Sequence of chain 1.P:
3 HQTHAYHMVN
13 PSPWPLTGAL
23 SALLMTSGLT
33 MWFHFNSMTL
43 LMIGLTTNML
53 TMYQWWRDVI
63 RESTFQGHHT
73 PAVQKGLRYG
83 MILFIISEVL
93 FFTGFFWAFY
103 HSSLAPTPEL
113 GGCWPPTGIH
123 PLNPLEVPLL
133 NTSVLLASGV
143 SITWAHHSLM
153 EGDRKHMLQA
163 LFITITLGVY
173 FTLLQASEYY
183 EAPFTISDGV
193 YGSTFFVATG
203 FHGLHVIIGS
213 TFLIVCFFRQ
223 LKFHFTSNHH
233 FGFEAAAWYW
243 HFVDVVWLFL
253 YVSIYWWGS

Binding-site contacts:
Ligand atom O6 contacts residue SER261 of chain 1.P at 2.9 Å (h-bond).
Ligand atom O16 contacts residue TRP258 of chain 1.P at 3.5 Å (h-bond).
Ligand atom C37 contacts residue VAL254 of chain 1.P at 4.4 Å (hydrophobic).
Ligand atom C43 contacts residue TRP258 of chain 1.P at 4.0 Å (hydrophobic).
Ligand atom C18 contacts residue TRP259 of chain 1.P at 3.8 Å (hydrophobic).
Ligand atom C31 contacts residue VAL254 of chain 1.P at 3.9 Å (hydrophobic).
Ligand atom C22 contacts residue TRP258 of chain 1.P at 3.9 Å (hydrophobic).
Ligand atom O5 contacts residue TRP259 of chain 1.P at 4.0 Å.
Ligand atom O49 contacts residue TRP258 of chain 1.P at 3.5 Å (h-bond).
Ligand atom C18 contacts residue TRP258 of chain 1.P at 3.4 Å (hydrophobic).
Ligand atom C4 contacts residue TRP259 of chain 1.P at 3.1 Å (hydrophobic).
Ligand atom O61 contacts residue TRP259 of chain 1.P at 4.1 Å.
Ligand atom C2 contacts residue SER261 of chain 1.P at 4.0 Å.
Ligand atom O7 contacts residue TRP259 of chain 1.P at 3.7 Å.
Ligand atom C10 contacts residue SER261 of chain 1.P at 3.2 Å.
Ligand atom C3 contacts residue TRP259 of chain 1.P at 4.0 Å (hydrophobic).
Ligand atom C11 contacts residue TRP116 of chain 1.P at 4.5 Å (hydrophobic).
Ligand atom C19 contacts residue TRP258 of chain 1.P at 4.1 Å (hydrophobic).
Ligand atom C37 contacts residue TRP258 of chain 1.P at 4.1 Å (hydrophobic).
Ligand atom C9 contacts residue SER261 of chain 1.P at 4.1 Å.
Ligand atom C6 contacts residue TRP258 of chain 1.P at 4.0 Å (hydrophobic).
Ligand atom C7 contacts residue TRP116 of chain 1.P at 3.8 Å (hydrophobic).
Ligand atom C8 contacts residue PRO117 of chain 1.P at 4.2 Å (hydrophobic).
Ligand atom C57 contacts residue TRP259 of chain 1.P at 3.3 Å (hydrophobic).
Ligand atom O1 contacts residue SER261 of chain 1.P at 3.6 Å (h-bond).
Ligand atom C1 contacts residue TRP258 of chain 1.P at 4.5 Å (hydrophobic).
Ligand atom C6 contacts residue TRP259 of chain 1.P at 4.0 Å (hydrophobic).
Ligand atom C8 contacts residue TRP116 of chain 1.P at 3.2 Å (hydrophobic).
Ligand atom O4 contacts residue TRP116 of chain 1.P at 3.4 Å (h-bond).
Ligand atom C11 contacts residue PRO117 of chain 1.P at 3.8 Å (hydrophobic).
Ligand atom C25 contacts residue TRP259 of chain 1.P at 4.4 Å (hydrophobic).
Ligand atom C25 contacts residue VAL254 of chain 1.P at 3.9 Å (hydrophobic).
Ligand atom C9 contacts residue TRP116 of chain 1.P at 4.4 Å (hydrophobic).
Ligand atom O2 contacts residue TRP116 of chain 1.P at 3.2 Å (h-bond).
Ligand atom C11 contacts residue SER261 of chain 1.P at 3.7 Å.
Ligand atom C3 contacts residue SER261 of chain 1.P at 3.9 Å.
Ligand atom O6 contacts residue PRO117 of chain 1.P at 4.4 Å.
Ligand atom O55 contacts residue SER261 of chain 1.P at 4.3 Å.
Ligand atom C2 contacts residue TRP258 of chain 1.P at 4.3 Å (hydrophobic).
Ligand atom O7 contacts residue SER261 of chain 1.P at 2.8 Å (h-bond).

The protein below binds the small molecule below.
Small molecule (SMILES): CCCCCCCCCCO[C@@H]1O[C@H](CO)[C@@H](O[C@H]2O[C@H](CO)[C@@H](O)[C@H](O)[C@H]2O)[C@H](O)[C@H]1O